Sequence of chain 1.C:
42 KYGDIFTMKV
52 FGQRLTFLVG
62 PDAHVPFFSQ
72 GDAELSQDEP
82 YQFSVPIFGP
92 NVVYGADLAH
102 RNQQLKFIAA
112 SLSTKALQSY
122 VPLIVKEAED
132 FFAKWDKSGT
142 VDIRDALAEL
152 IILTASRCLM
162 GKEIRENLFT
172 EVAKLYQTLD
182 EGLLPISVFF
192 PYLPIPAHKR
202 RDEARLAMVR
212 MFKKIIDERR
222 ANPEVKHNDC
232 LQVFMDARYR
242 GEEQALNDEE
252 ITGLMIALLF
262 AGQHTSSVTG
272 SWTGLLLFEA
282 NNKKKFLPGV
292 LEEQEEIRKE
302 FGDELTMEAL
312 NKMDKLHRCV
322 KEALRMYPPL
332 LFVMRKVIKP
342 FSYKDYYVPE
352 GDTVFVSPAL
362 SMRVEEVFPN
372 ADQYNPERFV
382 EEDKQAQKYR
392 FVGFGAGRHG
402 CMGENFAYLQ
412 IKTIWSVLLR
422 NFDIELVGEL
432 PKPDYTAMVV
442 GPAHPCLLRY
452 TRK

The small molecule below binds the protein below.
Small molecule (SMILES): O[C@@](Cn1cnnn1)(c1ccc(F)cc1F)C(F)(F)c1ccc(-c2ccc(OCC(F)(F)F)cc2)cn1

Binding-site contacts:
Ligand atom NAF contacts residue THR266 of chain 1.C at 4.0 Å.
Ligand atom FAP contacts residue ALA262 of chain 1.C at 3.8 Å.
Ligand atom NAD contacts residue LEU331 of chain 1.C at 3.9 Å.
Ligand atom FAM contacts residue ALA258 of chain 1.C at 3.8 Å.
Ligand atom FAR contacts residue PHE89 of chain 1.C at 3.9 Å.
Ligand atom CAN contacts residue ALA262 of chain 1.C at 4.0 Å (hydrophobic).
Ligand atom NAH contacts residue THR266 of chain 1.C at 3.2 Å.
Ligand atom CAE contacts residue LEU331 of chain 1.C at 4.0 Å (hydrophobic).
Ligand atom FAM contacts residue LEU259 of chain 1.C at 3.9 Å.
Ligand atom CBJ contacts residue PHE84 of chain 1.C at 3.4 Å (hydrophobic).
Ligand atom CAK contacts residue HEM1 of chain 1.K at 3.5 Å.
Ligand atom NAF contacts residue HEM1 of chain 1.K at 2.2 Å.
Ligand atom CAY contacts residue PHE333 of chain 1.C at 2.8 Å (hydrophobic).
Ligand atom NAG contacts residue THR266 of chain 1.C at 3.1 Å.
Ligand atom CAN contacts residue ALA258 of chain 1.C at 3.5 Å (hydrophobic).
Ligand atom NAH contacts residue ALA262 of chain 1.C at 3.4 Å.
Ligand atom FBG contacts residue LEU332 of chain 1.C at 3.7 Å.
Ligand atom CAV contacts residue TYR82 of chain 1.C at 3.5 Å (hydrophobic).
Ligand atom FAP contacts residue PHE261 of chain 1.C at 3.4 Å.
Ligand atom OBB contacts residue PHE333 of chain 1.C at 3.7 Å.
Ligand atom CAW contacts residue PHE84 of chain 1.C at 3.7 Å (hydrophobic).
Ligand atom CAC contacts residue LEU331 of chain 1.C at 3.9 Å (hydrophobic).
Ligand atom CAU contacts residue TYR82 of chain 1.C at 3.7 Å (hydrophobic).
Ligand atom CAK contacts residue TYR95 of chain 1.C at 3.9 Å (hydrophobic).
Ligand atom CAE contacts residue HEM1 of chain 1.K at 3.1 Å.
Ligand atom FAS contacts residue TYR95 of chain 1.C at 3.2 Å.
Ligand atom CAL contacts residue HEM1 of chain 1.K at 3.6 Å.
Ligand atom FAR contacts residue PHE261 of chain 1.C at 3.8 Å.
Ligand atom CBC contacts residue MET439 of chain 1.C at 3.7 Å (hydrophobic).
Ligand atom FBG contacts residue PHE333 of chain 1.C at 3.6 Å.
Ligand atom OAA contacts residue HEM1 of chain 1.K at 3.9 Å.
Ligand atom CAZ contacts residue PHE333 of chain 1.C at 3.2 Å (hydrophobic).
Ligand atom CAT contacts residue PHE84 of chain 1.C at 3.8 Å (hydrophobic).
Ligand atom NBK contacts residue PHE84 of chain 1.C at 3.5 Å.
Ligand atom CAJ contacts residue HEM1 of chain 1.K at 3.7 Å.
Ligand atom FAM contacts residue HEM1 of chain 1.K at 3.3 Å.
Ligand atom CAJ contacts residue TYR95 of chain 1.C at 3.6 Å (hydrophobic).
Ligand atom FBF contacts residue PHE333 of chain 1.C at 3.8 Å.
Ligand atom NAG contacts residue HEM1 of chain 1.K at 3.3 Å.
Ligand atom NAG contacts residue ALA262 of chain 1.C at 3.3 Å.